Sequence of chain 1.E:
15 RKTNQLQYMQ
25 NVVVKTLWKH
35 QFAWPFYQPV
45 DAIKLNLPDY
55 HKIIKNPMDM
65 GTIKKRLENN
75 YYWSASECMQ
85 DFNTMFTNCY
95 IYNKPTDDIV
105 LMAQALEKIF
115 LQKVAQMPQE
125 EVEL

A small-molecule ligand and the protein it binds are described below.
Small molecule (SMILES): CC(=O)NCCCC[C@H](NC(=O)[C@H](C)NC(=O)[C@H](CC(C)C)NC(=O)[C@H](CC(C)C)NC(=O)[C@H](CC(C)C)NC(=O)[C@H](C)NC(=O)[C@@H](N)CCC(=O)O)C(=O)N[C@@H](CC(C)C)C(=O)N[C@@H](Cc1ccc(O)cc1)C(=O)N[C@@H](Cc1cnc[nH]1)C(=O)N[C@H](C=O)Cc1ccccc1

Binding-site contacts:
Ligand atom NE2 contacts residue LEU49 of chain 1.D at 3.0 Å (h-bond).
Ligand atom O contacts residue GLN42 of chain 1.E at 3.4 Å (h-bond).
Ligand atom OH contacts residue ILE103 of chain 1.E at 3.3 Å.
Ligand atom CD contacts residue GLN42 of chain 1.D at 3.4 Å.
Ligand atom O contacts residue TRP38 of chain 1.E at 3.7 Å.
Ligand atom CD2 contacts residue LYS48 of chain 1.E at 3.7 Å.
Ligand atom CD2 contacts residue PRO39 of chain 1.E at 3.7 Å (hydrophobic).
Ligand atom CH3 contacts residue VAL44 of chain 1.E at 3.6 Å (hydrophobic).
Ligand atom NE2 contacts residue LYS48 of chain 1.E at 3.3 Å (salt-bridge).
Ligand atom OE2 contacts residue GLN42 of chain 1.D at 2.8 Å (h-bond).
Ligand atom CH contacts residue PRO39 of chain 1.E at 3.6 Å (hydrophobic).
Ligand atom O contacts residue LEU49 of chain 1.E at 3.4 Å.
Ligand atom CE1 contacts residue LYS48 of chain 1.E at 3.7 Å.
Ligand atom ND1 contacts residue LYS48 of chain 1.E at 3.3 Å.
Ligand atom CB contacts residue LEU49 of chain 1.E at 3.6 Å (hydrophobic).
Ligand atom CD2 contacts residue TRP38 of chain 1.E at 3.7 Å (hydrophobic).
Ligand atom CH3 contacts residue PHE40 of chain 1.E at 3.7 Å (hydrophobic).
Ligand atom CG contacts residue GLN42 of chain 1.D at 3.7 Å.
Ligand atom CH3 contacts residue ILE103 of chain 1.E at 3.7 Å (hydrophobic).
Ligand atom C contacts residue LEU49 of chain 1.E at 3.5 Å (hydrophobic).
Ligand atom CD2 contacts residue ILE103 of chain 1.E at 3.7 Å (hydrophobic).
Ligand atom OH contacts residue VAL44 of chain 1.E at 3.6 Å.
Ligand atom CD1 contacts residue ASP102 of chain 1.E at 3.5 Å.
Ligand atom CD1 contacts residue LEU51 of chain 1.E at 3.7 Å (hydrophobic).
Ligand atom CH contacts residue VAL44 of chain 1.E at 3.4 Å (hydrophobic).
Ligand atom CE1 contacts residue ASP102 of chain 1.D at 3.1 Å.
Ligand atom NE2 contacts residue ASN50 of chain 1.D at 3.3 Å (h-bond).
Ligand atom CE2 contacts residue TRP38 of chain 1.E at 3.5 Å (hydrophobic).
Ligand atom CE1 contacts residue ASN50 of chain 1.D at 3.1 Å.
Ligand atom CD2 contacts residue ASN97 of chain 1.E at 3.2 Å.
Ligand atom CD2 contacts residue PRO39 of chain 1.D at 3.7 Å (hydrophobic).
Ligand atom CD1 contacts residue MET106 of chain 1.E at 3.6 Å (hydrophobic).
Ligand atom OH contacts residue VAL44 of chain 1.D at 3.6 Å.
Ligand atom NZ contacts residue PRO39 of chain 1.E at 2.8 Å (h-bond).
Ligand atom CG contacts residue LYS48 of chain 1.E at 3.4 Å.
Ligand atom CD2 contacts residue LEU49 of chain 1.D at 3.7 Å (hydrophobic).
Ligand atom CH contacts residue ILE103 of chain 1.E at 3.4 Å (hydrophobic).
Ligand atom CH3 contacts residue PRO39 of chain 1.E at 3.5 Å (hydrophobic).
Ligand atom N contacts residue LEU49 of chain 1.E at 3.6 Å.
Ligand atom CD1 contacts residue ASP102 of chain 1.D at 3.2 Å.

Sequence of chain 1.D:
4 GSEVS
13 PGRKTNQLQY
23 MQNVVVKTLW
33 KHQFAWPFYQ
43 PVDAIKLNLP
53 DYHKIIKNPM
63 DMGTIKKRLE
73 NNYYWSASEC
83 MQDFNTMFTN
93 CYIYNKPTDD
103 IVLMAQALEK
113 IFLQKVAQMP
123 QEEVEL